Binding-site contacts:
Ligand atom C5 contacts residue ASN20 of chain 2.A at 3.6 Å.
Ligand atom C7 contacts residue ASN20 of chain 2.A at 3.9 Å.
Ligand atom N2 contacts residue ASN20 of chain 2.A at 2.8 Å (h-bond).
Ligand atom C3 contacts residue ASN20 of chain 2.A at 3.8 Å.
Ligand atom O5 contacts residue ASN20 of chain 2.A at 2.4 Å (h-bond).
Ligand atom C1 contacts residue ASN20 of chain 2.A at 1.4 Å.
Ligand atom C4 contacts residue ASN20 of chain 2.A at 4.3 Å.
Ligand atom C2 contacts residue ASN20 of chain 2.A at 2.4 Å.

Sequence of chain 2.A:
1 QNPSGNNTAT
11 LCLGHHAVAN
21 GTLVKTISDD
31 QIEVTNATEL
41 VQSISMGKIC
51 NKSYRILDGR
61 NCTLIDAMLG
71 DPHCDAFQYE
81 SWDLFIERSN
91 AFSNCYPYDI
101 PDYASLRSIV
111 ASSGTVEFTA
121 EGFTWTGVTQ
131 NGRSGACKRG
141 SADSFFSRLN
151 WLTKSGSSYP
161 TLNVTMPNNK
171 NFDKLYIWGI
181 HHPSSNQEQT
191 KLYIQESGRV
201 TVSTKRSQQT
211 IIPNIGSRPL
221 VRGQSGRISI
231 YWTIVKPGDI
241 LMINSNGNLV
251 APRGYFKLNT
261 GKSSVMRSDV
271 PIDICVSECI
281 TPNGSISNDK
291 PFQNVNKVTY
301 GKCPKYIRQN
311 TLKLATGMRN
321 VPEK

This protein binds this small molecule.
Small molecule (SMILES): CC(=O)N[C@H]1[C@H](O[C@H]2[C@H](O)[C@@H](NC(C)=O)CO[C@@H]2CO)O[C@H](CO)[C@@H](O)[C@@H]1O